Sequence of chain 1.V:
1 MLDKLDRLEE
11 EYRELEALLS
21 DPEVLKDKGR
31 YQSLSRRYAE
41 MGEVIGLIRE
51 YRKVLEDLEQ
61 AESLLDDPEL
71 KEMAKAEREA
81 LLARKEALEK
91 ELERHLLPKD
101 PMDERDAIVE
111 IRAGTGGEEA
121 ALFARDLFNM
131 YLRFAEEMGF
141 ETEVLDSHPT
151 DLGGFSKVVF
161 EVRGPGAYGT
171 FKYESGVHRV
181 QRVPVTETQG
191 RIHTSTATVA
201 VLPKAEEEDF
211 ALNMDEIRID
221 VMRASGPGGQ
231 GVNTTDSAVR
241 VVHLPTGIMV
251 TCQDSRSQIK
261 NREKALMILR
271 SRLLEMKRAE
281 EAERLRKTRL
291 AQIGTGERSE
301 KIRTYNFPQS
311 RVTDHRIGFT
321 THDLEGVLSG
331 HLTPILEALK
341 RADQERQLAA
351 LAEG

A protein and the small-molecule ligand that binds it are described below.
Small molecule (SMILES): Nc1nc(=O)c2ncn([C@@H]3O[C@H](CO[P](=O)(O)O[C@H]4[C@@H](O)[C@H](n5cnc6c(N)ncnc65)O[C@@H]4CO[P](=O)(O)O[C@H]4[C@@H](O)[C@H](n5ccc(=O)[nH]c5=O)O[C@@H]4CO[P](=O)(O)O[C@H]4[C@@H](O)[C@H](n5cnc6c(=O)nc(N)[nH]c65)O[C@@H]4CO[P](=O)(O)O[C@H]4[C@@H](O)[C@H](n5ccc(=O)[nH]c5=O)O[C@@H]4CO[P](=O)(O)O[C@H]4[C@@H](O)[C@H](n5cnc6c(N)ncnc65)O[C@@H]4CO[P](=O)(O)O[C@H]4[C@@H](O)[C@H](n5cnc6c(N)ncnc65)O[C@@H]4CO)[C@@H](O)[C@H]3O)c2[nH]1

Binding-site contacts:
Ligand atom O4 contacts residue GLU119 of chain 1.V at 3.4 Å (salt-bridge).
Ligand atom N3 contacts residue GLU118 of chain 1.V at 3.5 Å (salt-bridge).
Ligand atom C2 contacts residue ILE192 of chain 1.V at 3.3 Å (hydrophobic).
Ligand atom C5 contacts residue THR194 of chain 1.V at 3.3 Å.
Ligand atom N1 contacts residue HIS193 of chain 1.V at 3.6 Å.
Ligand atom N9 contacts residue ILE192 of chain 1.V at 3.0 Å (h-bond).
Ligand atom C6 contacts residue THR194 of chain 1.V at 3.3 Å.
Ligand atom O4 contacts residue THR186 of chain 1.V at 2.7 Å (h-bond).
Ligand atom N3 contacts residue GLY116 of chain 1.V at 2.5 Å (h-bond).
Ligand atom C5 contacts residue ILE192 of chain 1.V at 3.4 Å (hydrophobic).
Ligand atom O6 contacts residue ILE192 of chain 1.V at 3.4 Å.
Ligand atom O2 contacts residue GLY117 of chain 1.V at 3.4 Å.
Ligand atom N1 contacts residue GLU119 of chain 1.V at 3.6 Å.
Ligand atom C1' contacts residue ILE192 of chain 1.V at 3.6 Å (hydrophobic).
Ligand atom C2' contacts residue ILE192 of chain 1.V at 3.2 Å (hydrophobic).
Ligand atom N6 contacts residue PRO184 of chain 1.V at 3.3 Å.
Ligand atom N7 contacts residue ILE192 of chain 1.V at 3.3 Å (h-bond).
Ligand atom O6 contacts residue THR194 of chain 1.V at 2.7 Å (h-bond).
Ligand atom N1 contacts residue PRO184 of chain 1.V at 3.4 Å.
Ligand atom O2' contacts residue ARG191 of chain 1.V at 3.0 Å.
Ligand atom C6 contacts residue ILE192 of chain 1.V at 3.2 Å (hydrophobic).
Ligand atom N3 contacts residue HIS193 of chain 1.V at 3.6 Å (h-bond).
Ligand atom C5 contacts residue THR186 of chain 1.V at 3.5 Å.
Ligand atom O2' contacts residue ILE192 of chain 1.V at 3.0 Å (h-bond).
Ligand atom C4 contacts residue HIS193 of chain 1.V at 3.5 Å.
Ligand atom N7 contacts residue HIS193 of chain 1.V at 3.6 Å.
Ligand atom C2 contacts residue HIS193 of chain 1.V at 3.5 Å.
Ligand atom C4 contacts residue THR186 of chain 1.V at 3.5 Å.
Ligand atom C2 contacts residue GLY116 of chain 1.V at 3.0 Å.
Ligand atom N3 contacts residue ILE192 of chain 1.V at 3.3 Å.
Ligand atom O2 contacts residue GLY116 of chain 1.V at 2.9 Å (h-bond).
Ligand atom C8 contacts residue THR194 of chain 1.V at 3.5 Å.
Ligand atom C8 contacts residue ILE192 of chain 1.V at 3.0 Å (hydrophobic).
Ligand atom N3 contacts residue GLY116 of chain 1.V at 3.7 Å.
Ligand atom N7 contacts residue THR194 of chain 1.V at 2.8 Å (h-bond).
Ligand atom N1 contacts residue ILE192 of chain 1.V at 3.5 Å.
Ligand atom N6 contacts residue THR186 of chain 1.V at 3.0 Å (h-bond).
Ligand atom C4 contacts residue GLY116 of chain 1.V at 3.5 Å.
Ligand atom C4 contacts residue ILE192 of chain 1.V at 3.2 Å (hydrophobic).
Ligand atom O6 contacts residue GLN181 of chain 1.V at 2.7 Å (h-bond).